Sequence of chain 1.O:
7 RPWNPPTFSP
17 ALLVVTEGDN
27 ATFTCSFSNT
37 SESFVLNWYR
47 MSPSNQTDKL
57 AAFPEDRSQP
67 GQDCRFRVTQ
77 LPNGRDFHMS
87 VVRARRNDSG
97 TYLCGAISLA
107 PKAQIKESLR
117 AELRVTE

A small-molecule ligand and the protein it binds are described below.
Small molecule (SMILES): CC(=O)N[C@@H]1[C@@H](O)[C@H](O)[C@@H](CO)O[C@H]1O

Binding-site contacts:
Ligand atom C5 contacts residue ASN26 of chain 1.O at 3.7 Å.
Ligand atom C4 contacts residue ASN26 of chain 1.O at 4.2 Å.
Ligand atom O7 contacts residue ASN26 of chain 1.O at 2.9 Å (h-bond).
Ligand atom C1 contacts residue VAL88 of chain 1.O at 4.0 Å (hydrophobic).
Ligand atom C7 contacts residue ASN26 of chain 1.O at 3.1 Å.
Ligand atom C1 contacts residue ASN26 of chain 1.O at 1.4 Å.
Ligand atom C5 contacts residue VAL88 of chain 1.O at 4.2 Å (hydrophobic).
Ligand atom C8 contacts residue ASN26 of chain 1.O at 4.2 Å.
Ligand atom C8 contacts residue GLY24 of chain 1.O at 3.9 Å.
Ligand atom O5 contacts residue VAL88 of chain 1.O at 4.0 Å.
Ligand atom N2 contacts residue ASN26 of chain 1.O at 2.9 Å (h-bond).
Ligand atom C6 contacts residue ARG73 of chain 1.O at 3.5 Å.
Ligand atom O5 contacts residue ASN26 of chain 1.O at 2.4 Å (h-bond).
Ligand atom C3 contacts residue ASN26 of chain 1.O at 3.8 Å.
Ligand atom O6 contacts residue ARG73 of chain 1.O at 3.5 Å (salt-bridge).
Ligand atom C2 contacts residue ASN26 of chain 1.O at 2.5 Å.